Binding-site contacts:
Ligand atom C18 contacts residue THR184 of chain 1.A at 3.4 Å.
Ligand atom C6 contacts residue GLY53 of chain 1.A at 3.6 Å.
Ligand atom C7 contacts residue GLY53 of chain 1.A at 3.4 Å.
Ligand atom C18 contacts residue ASP185 of chain 1.A at 3.3 Å.
Ligand atom N25 contacts residue VAL124 of chain 1.A at 3.0 Å (h-bond).
Ligand atom C9 contacts residue THR52 of chain 1.A at 3.7 Å.
Ligand atom C20 contacts residue GLU128 of chain 1.A at 3.7 Å.
Ligand atom C3 contacts residue LYS73 of chain 1.A at 3.7 Å.
Ligand atom C7 contacts residue THR52 of chain 1.A at 3.7 Å.
Ligand atom C24 contacts residue VAL124 of chain 1.A at 3.5 Å (hydrophobic).
Ligand atom C2 contacts residue LYS73 of chain 1.A at 3.6 Å.
Ligand atom C6 contacts residue VAL58 of chain 1.A at 3.6 Å (hydrophobic).
Ligand atom C17 contacts residue ASP185 of chain 1.A at 3.7 Å.
Ligand atom N27 contacts residue ALA71 of chain 1.A at 3.3 Å.
Ligand atom N23 contacts residue LEU174 of chain 1.A at 3.5 Å.
Ligand atom C7 contacts residue GLY56 of chain 1.A at 3.6 Å.
Ligand atom C70 contacts residue GLU128 of chain 1.A at 3.6 Å.
Ligand atom N11 contacts residue GLU128 of chain 1.A at 2.8 Å (salt-bridge).
Ligand atom C24 contacts residue PHE328 of chain 1.A at 3.6 Å (hydrophobic).
Ligand atom N25 contacts residue TYR123 of chain 1.A at 3.8 Å.
Ligand atom C3 contacts residue ASP185 of chain 1.A at 3.7 Å.
Ligand atom C26 contacts residue GLU122 of chain 1.A at 3.7 Å.
Ligand atom C21 contacts residue GLU128 of chain 1.A at 3.3 Å.
Ligand atom C24 contacts residue LEU174 of chain 1.A at 3.7 Å (hydrophobic).
Ligand atom N25 contacts residue ALA71 of chain 1.A at 3.6 Å.
Ligand atom C6 contacts residue THR52 of chain 1.A at 3.4 Å.
Ligand atom C29 contacts residue THR184 of chain 1.A at 3.7 Å.
Ligand atom N1 contacts residue LEU174 of chain 1.A at 3.8 Å.
Ligand atom C4 contacts residue ASP185 of chain 1.A at 3.1 Å.
Ligand atom N30 contacts residue THR184 of chain 1.A at 3.6 Å.
Ligand atom N23 contacts residue PHE328 of chain 1.A at 3.5 Å.
Ligand atom N11 contacts residue GLU171 of chain 1.A at 3.1 Å (salt-bridge).
Ligand atom N27 contacts residue GLU122 of chain 1.A at 2.8 Å (salt-bridge).
Ligand atom C17 contacts residue THR184 of chain 1.A at 3.4 Å.
Ligand atom C26 contacts residue ALA71 of chain 1.A at 3.4 Å (hydrophobic).
Ligand atom C15 contacts residue ASP185 of chain 1.A at 3.5 Å.
Ligand atom C10 contacts residue GLU128 of chain 1.A at 3.2 Å.
Ligand atom C21 contacts residue LEU50 of chain 1.A at 3.8 Å (hydrophobic).
Ligand atom C7 contacts residue ARG57 of chain 1.A at 3.7 Å.
Ligand atom C17 contacts residue LEU174 of chain 1.A at 3.8 Å (hydrophobic).

Sequence of chain 1.B:
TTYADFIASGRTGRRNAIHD

Sequence of chain 1.A:
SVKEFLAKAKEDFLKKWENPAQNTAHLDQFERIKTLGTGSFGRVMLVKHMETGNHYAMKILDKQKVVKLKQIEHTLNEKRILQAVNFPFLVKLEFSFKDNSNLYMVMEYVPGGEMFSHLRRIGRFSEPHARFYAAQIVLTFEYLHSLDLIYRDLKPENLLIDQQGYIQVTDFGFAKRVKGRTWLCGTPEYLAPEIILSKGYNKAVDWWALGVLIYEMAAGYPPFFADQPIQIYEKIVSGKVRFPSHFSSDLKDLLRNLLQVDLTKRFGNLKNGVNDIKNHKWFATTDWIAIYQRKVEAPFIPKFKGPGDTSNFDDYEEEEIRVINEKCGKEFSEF

This protein binds this small molecule.
Small molecule (SMILES): c1ccc([C@@H]2CCNC3(CCN(c4ncnc5[nH]cnc45)CC3)C2)cc1